Binding-site contacts:
Ligand atom C2 contacts residue PHE176 of chain 1.B at 3.5 Å (hydrophobic).
Ligand atom N1 contacts residue TYR179 of chain 1.B at 3.6 Å.
Ligand atom PB contacts residue TYR370 of chain 1.B at 3.3 Å.
Ligand atom O2B contacts residue TYR370 of chain 1.B at 2.7 Å (h-bond).
Ligand atom C2' contacts residue FDA1 of chain 1.N at 3.1 Å.
Ligand atom C2 contacts residue TYR179 of chain 1.B at 3.5 Å (hydrophobic).
Ligand atom O4' contacts residue FDA1 of chain 1.N at 2.8 Å (h-bond).
Ligand atom O2' contacts residue FDA1 of chain 1.N at 3.3 Å.
Ligand atom O2 contacts residue PHE176 of chain 1.B at 3.0 Å.
Ligand atom O2A contacts residue ARG198 of chain 1.B at 3.0 Å (salt-bridge).
Ligand atom O5' contacts residue ARG305 of chain 1.B at 3.3 Å (salt-bridge).
Ligand atom O2D contacts residue THR180 of chain 1.B at 2.8 Å (h-bond).
Ligand atom N3 contacts residue PHE175 of chain 1.B at 2.9 Å (h-bond).
Ligand atom O3D contacts residue TRP184 of chain 1.B at 2.8 Å (h-bond).
Ligand atom O2 contacts residue TYR179 of chain 1.B at 3.3 Å.
Ligand atom O2B contacts residue TYR335 of chain 1.B at 3.3 Å.
Ligand atom O4' contacts residue PHE210 of chain 1.B at 2.9 Å.
Ligand atom N3 contacts residue TYR179 of chain 1.B at 3.4 Å.
Ligand atom O2 contacts residue PHE175 of chain 1.B at 3.4 Å (h-bond).
Ligand atom C4' contacts residue TYR209 of chain 1.B at 3.6 Å (hydrophobic).
Ligand atom O2' contacts residue ARG198 of chain 1.B at 2.8 Å (salt-bridge).
Ligand atom O1A contacts residue TYR209 of chain 1.B at 2.7 Å (h-bond).
Ligand atom O3B contacts residue ARG305 of chain 1.B at 3.2 Å (salt-bridge).
Ligand atom O3' contacts residue PHE210 of chain 1.B at 3.5 Å.
Ligand atom O2' contacts residue ASN372 of chain 1.B at 3.6 Å (h-bond).
Ligand atom C5' contacts residue ARG305 of chain 1.B at 3.5 Å.
Ligand atom O3' contacts residue ARG198 of chain 1.B at 3.3 Å (salt-bridge).
Ligand atom O4 contacts residue ASN296 of chain 1.B at 3.3 Å (h-bond).
Ligand atom C2D contacts residue THR180 of chain 1.B at 3.5 Å.
Ligand atom C1' contacts residue FDA1 of chain 1.N at 3.0 Å.
Ligand atom O5' contacts residue FDA1 of chain 1.N at 3.0 Å (h-bond).
Ligand atom C2D contacts residue TYR179 of chain 1.B at 3.6 Å (hydrophobic).
Ligand atom O1B contacts residue TYR335 of chain 1.B at 2.7 Å (h-bond).
Ligand atom O1B contacts residue ARG305 of chain 1.B at 3.5 Å (salt-bridge).
Ligand atom O2D contacts residue TRP184 of chain 1.B at 3.2 Å (h-bond).
Ligand atom O4 contacts residue ILE122 of chain 1.B at 3.6 Å.
Ligand atom O3A contacts residue TYR370 of chain 1.B at 3.1 Å (h-bond).
Ligand atom O6' contacts residue HIS109 of chain 1.B at 3.4 Å (h-bond).
Ligand atom O2B contacts residue ARG198 of chain 1.B at 3.6 Å (salt-bridge).
Ligand atom O2 contacts residue THR180 of chain 1.B at 3.4 Å (h-bond).

This protein binds this small molecule.
Small molecule (SMILES): O=c1ccn([C@@H]2O[C@H](CO[P](=O)(O)O[P](=O)(O)O[C@H]3O[C@H](CO)[C@H](O)[C@H](O)[C@H]3O)[C@@H](O)[C@H]2O)c(=O)[nH]1

Sequence of chain 1.B:
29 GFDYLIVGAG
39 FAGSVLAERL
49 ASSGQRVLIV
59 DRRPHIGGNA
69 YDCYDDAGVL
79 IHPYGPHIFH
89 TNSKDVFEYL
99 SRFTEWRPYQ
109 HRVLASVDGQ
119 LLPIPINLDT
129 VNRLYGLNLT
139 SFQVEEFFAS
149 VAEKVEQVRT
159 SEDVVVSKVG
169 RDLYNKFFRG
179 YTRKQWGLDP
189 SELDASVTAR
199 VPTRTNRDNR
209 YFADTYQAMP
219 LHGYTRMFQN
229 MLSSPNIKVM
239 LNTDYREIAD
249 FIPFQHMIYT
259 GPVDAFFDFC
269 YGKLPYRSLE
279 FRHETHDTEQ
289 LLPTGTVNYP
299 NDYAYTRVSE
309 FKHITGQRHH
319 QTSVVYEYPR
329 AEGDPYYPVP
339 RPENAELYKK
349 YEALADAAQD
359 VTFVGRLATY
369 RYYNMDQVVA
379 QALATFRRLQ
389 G